Binding-site contacts:
Ligand atom C2 contacts residue ASN101 of chain 1.B at 2.4 Å.
Ligand atom C3 contacts residue ASN101 of chain 1.B at 3.8 Å.
Ligand atom C7 contacts residue ASN101 of chain 1.B at 3.5 Å.
Ligand atom C5 contacts residue ASN101 of chain 1.B at 3.7 Å.
Ligand atom O7 contacts residue ASN101 of chain 1.B at 3.7 Å.
Ligand atom C1 contacts residue ASN101 of chain 1.B at 1.4 Å.
Ligand atom O5 contacts residue GLY112 of chain 1.B at 3.9 Å.
Ligand atom C4 contacts residue ASN101 of chain 1.B at 4.2 Å.
Ligand atom C6 contacts residue GLY112 of chain 1.B at 4.4 Å.
Ligand atom O5 contacts residue ASN101 of chain 1.B at 2.4 Å (h-bond).
Ligand atom C5 contacts residue GLY112 of chain 1.B at 4.3 Å.
Ligand atom C1 contacts residue GLY112 of chain 1.B at 4.4 Å.
Ligand atom C8 contacts residue ASN101 of chain 1.B at 4.0 Å.
Ligand atom N2 contacts residue ASN101 of chain 1.B at 2.9 Å (h-bond).

This protein binds this small molecule.
Small molecule (SMILES): CC(=O)N[C@@H]1[C@@H](O)[C@H](O)[C@@H](CO)O[C@H]1O

Sequence of chain 1.B:
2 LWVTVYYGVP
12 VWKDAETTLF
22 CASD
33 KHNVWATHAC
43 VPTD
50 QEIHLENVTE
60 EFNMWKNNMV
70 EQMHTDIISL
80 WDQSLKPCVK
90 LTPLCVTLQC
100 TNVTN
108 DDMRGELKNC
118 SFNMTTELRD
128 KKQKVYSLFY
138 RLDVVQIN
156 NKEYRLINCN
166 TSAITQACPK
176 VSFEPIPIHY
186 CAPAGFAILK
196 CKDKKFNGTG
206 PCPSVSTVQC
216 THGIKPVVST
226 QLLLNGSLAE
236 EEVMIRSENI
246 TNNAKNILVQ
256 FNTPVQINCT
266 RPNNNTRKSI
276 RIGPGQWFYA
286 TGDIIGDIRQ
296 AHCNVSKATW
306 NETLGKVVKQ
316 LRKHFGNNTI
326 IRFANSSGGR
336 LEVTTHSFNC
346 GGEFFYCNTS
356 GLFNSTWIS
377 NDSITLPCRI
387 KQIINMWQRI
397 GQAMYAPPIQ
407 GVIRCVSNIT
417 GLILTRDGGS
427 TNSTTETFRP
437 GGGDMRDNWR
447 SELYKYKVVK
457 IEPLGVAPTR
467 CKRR